A protein and the small-molecule ligand that binds it are described below.
Small molecule (SMILES): CC(=O)N[C@@H]1[C@@H](O)[C@H](O)[C@@H](CO)O[C@H]1O

Sequence of chain 1.H:
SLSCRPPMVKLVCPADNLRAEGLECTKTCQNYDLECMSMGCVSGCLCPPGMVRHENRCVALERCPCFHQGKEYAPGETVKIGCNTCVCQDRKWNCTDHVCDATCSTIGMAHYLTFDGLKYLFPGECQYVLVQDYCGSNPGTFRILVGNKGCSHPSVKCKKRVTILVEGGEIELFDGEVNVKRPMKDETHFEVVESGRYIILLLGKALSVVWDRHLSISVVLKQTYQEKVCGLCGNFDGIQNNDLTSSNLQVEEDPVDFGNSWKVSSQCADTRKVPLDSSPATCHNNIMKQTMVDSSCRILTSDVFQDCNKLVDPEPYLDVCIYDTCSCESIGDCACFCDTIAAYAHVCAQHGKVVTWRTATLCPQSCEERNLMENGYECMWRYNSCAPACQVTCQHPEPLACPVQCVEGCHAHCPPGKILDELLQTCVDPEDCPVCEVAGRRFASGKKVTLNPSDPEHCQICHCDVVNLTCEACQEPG

Binding-site contacts:
Ligand atom C2 contacts residue ASN384 of chain 1.H at 2.6 Å.
Ligand atom C6 contacts residue ASN384 of chain 1.H at 4.2 Å.
Ligand atom C5 contacts residue ASN384 of chain 1.H at 3.3 Å.
Ligand atom C6 contacts residue CYS386 of chain 1.H at 4.3 Å (hydrophobic).
Ligand atom O7 contacts residue ARG382 of chain 1.H at 3.7 Å.
Ligand atom C8 contacts residue LEU372 of chain 1.G at 3.2 Å (hydrophobic).
Ligand atom C1 contacts residue ASN384 of chain 1.H at 1.6 Å.
Ligand atom C4 contacts residue ASN384 of chain 1.H at 4.0 Å.
Ligand atom C7 contacts residue ASN384 of chain 1.H at 3.8 Å.
Ligand atom O5 contacts residue ASN384 of chain 1.H at 1.9 Å (h-bond).
Ligand atom O6 contacts residue ASN384 of chain 1.H at 4.2 Å.
Ligand atom O7 contacts residue ASN384 of chain 1.H at 3.5 Å (h-bond).
Ligand atom N2 contacts residue ASN384 of chain 1.H at 3.4 Å (h-bond).
Ligand atom C3 contacts residue ASN384 of chain 1.H at 3.8 Å.

Sequence of chain 1.G:
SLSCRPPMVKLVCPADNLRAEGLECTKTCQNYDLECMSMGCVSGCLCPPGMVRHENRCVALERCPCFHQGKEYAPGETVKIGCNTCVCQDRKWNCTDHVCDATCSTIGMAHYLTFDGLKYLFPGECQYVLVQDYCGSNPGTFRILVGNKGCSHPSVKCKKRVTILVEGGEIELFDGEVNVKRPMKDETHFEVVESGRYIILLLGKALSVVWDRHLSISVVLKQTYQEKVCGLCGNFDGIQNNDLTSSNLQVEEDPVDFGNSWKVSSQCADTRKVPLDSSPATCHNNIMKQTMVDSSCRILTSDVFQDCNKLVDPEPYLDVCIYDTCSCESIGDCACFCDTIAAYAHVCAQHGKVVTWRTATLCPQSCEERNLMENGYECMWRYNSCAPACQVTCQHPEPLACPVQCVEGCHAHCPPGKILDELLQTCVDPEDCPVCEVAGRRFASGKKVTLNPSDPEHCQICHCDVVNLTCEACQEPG